Binding-site contacts:
Ligand atom C8 contacts residue PRO204 of chain 1.YA at 4.1 Å (hydrophobic).
Ligand atom C4 contacts residue PRO204 of chain 1.YA at 4.0 Å (hydrophobic).
Ligand atom OP1 contacts residue DC1 of chain 1.EF at 2.5 Å (h-bond).
Ligand atom N7 contacts residue HIS413 of chain 1.YA at 4.0 Å.
Ligand atom C5' contacts residue ASP409 of chain 1.WA at 4.0 Å.
Ligand atom P contacts residue DC1 of chain 1.EF at 1.6 Å.
Ligand atom OP1 contacts residue ASN411 of chain 1.WA at 3.6 Å.
Ligand atom C6 contacts residue SER415 of chain 1.YA at 4.0 Å.
Ligand atom N6 contacts residue PRO416 of chain 1.YA at 3.9 Å.
Ligand atom C1' contacts residue DC1 of chain 1.EF at 3.8 Å.
Ligand atom N6 contacts residue SER415 of chain 1.YA at 3.4 Å.
Ligand atom OP2 contacts residue DC1 of chain 1.EF at 2.5 Å (h-bond).
Ligand atom C4' contacts residue DC1 of chain 1.EF at 4.1 Å.
Ligand atom N6 contacts residue PHE421 of chain 1.YA at 4.1 Å.
Ligand atom N6 contacts residue PRO414 of chain 1.YA at 3.7 Å.
Ligand atom C2 contacts residue PRO414 of chain 1.YA at 4.1 Å (hydrophobic).
Ligand atom C6 contacts residue PRO414 of chain 1.YA at 3.5 Å (hydrophobic).
Ligand atom C2 contacts residue GLY422 of chain 1.YA at 3.5 Å.
Ligand atom C5 contacts residue PRO204 of chain 1.YA at 3.9 Å (hydrophobic).
Ligand atom O4' contacts residue DC1 of chain 1.EF at 3.3 Å.
Ligand atom N6 contacts residue GLY422 of chain 1.YA at 3.1 Å (h-bond).
Ligand atom O5' contacts residue ASP409 of chain 1.WA at 3.6 Å.
Ligand atom N7 contacts residue SER415 of chain 1.YA at 3.8 Å.
Ligand atom C5 contacts residue PRO414 of chain 1.YA at 4.1 Å (hydrophobic).
Ligand atom C5' contacts residue HIS413 of chain 1.YA at 3.7 Å.
Ligand atom N7 contacts residue PRO204 of chain 1.YA at 4.0 Å.
Ligand atom N9 contacts residue PRO204 of chain 1.YA at 4.2 Å.
Ligand atom C3' contacts residue HIS413 of chain 1.YA at 3.6 Å.
Ligand atom C5' contacts residue DC1 of chain 1.EF at 3.9 Å.
Ligand atom C6 contacts residue GLY422 of chain 1.YA at 3.8 Å.
Ligand atom N6 contacts residue GLY420 of chain 1.YA at 4.2 Å.
Ligand atom C8 contacts residue HIS413 of chain 1.YA at 3.6 Å.
Ligand atom O5' contacts residue DC1 of chain 1.EF at 2.5 Å (h-bond).
Ligand atom C2 contacts residue ILE405 of chain 1.YA at 4.1 Å (hydrophobic).
Ligand atom N3 contacts residue PRO414 of chain 1.YA at 3.9 Å.
Ligand atom C2' contacts residue PRO414 of chain 1.YA at 3.5 Å (hydrophobic).
Ligand atom N1 contacts residue PRO414 of chain 1.YA at 3.5 Å (h-bond).
Ligand atom N1 contacts residue VAL203 of chain 1.YA at 4.0 Å.
Ligand atom N1 contacts residue GLY422 of chain 1.YA at 3.0 Å (h-bond).
Ligand atom O3' contacts residue HIS413 of chain 1.YA at 4.1 Å.

Sequence of chain 1.WA:
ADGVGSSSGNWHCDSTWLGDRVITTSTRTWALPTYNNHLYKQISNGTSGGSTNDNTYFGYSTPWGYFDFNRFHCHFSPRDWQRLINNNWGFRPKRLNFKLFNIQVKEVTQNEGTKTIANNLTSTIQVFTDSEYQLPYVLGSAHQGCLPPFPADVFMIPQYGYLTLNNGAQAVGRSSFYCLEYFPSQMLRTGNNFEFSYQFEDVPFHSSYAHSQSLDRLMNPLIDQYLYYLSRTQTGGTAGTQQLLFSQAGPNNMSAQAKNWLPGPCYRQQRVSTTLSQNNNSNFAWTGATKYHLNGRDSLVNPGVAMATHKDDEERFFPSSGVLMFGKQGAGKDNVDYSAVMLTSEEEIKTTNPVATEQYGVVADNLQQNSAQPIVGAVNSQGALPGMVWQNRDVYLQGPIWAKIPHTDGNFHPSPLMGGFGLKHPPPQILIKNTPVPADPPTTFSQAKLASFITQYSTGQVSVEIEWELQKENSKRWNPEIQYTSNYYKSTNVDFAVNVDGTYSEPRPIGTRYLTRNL

A protein and the small-molecule ligand that binds it are described below.
Small molecule (SMILES): Nc1ncnc2c1ncn2[C@H]1C[C@H](O)[C@@H](COP(=O)(O)O)O1

Sequence of chain 1.YA:
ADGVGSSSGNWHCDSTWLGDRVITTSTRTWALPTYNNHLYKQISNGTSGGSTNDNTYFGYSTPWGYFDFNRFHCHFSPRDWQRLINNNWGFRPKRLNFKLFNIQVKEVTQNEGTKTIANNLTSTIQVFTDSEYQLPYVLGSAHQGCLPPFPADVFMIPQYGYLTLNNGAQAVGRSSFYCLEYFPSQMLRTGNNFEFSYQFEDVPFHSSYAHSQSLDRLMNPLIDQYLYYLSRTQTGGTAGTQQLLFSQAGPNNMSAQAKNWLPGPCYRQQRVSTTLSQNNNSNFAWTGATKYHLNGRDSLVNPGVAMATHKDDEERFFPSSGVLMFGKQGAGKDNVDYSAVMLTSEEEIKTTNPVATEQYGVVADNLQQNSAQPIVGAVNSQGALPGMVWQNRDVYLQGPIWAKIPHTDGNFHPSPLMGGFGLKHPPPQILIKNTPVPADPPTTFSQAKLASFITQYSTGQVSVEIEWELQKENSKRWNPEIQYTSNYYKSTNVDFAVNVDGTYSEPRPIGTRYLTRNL